Binding-site contacts:
Ligand atom CD contacts residue ASN44 of chain 2.C at 2.5 Å.
Ligand atom N contacts residue GLY45 of chain 2.C at 2.5 Å (h-bond).
Ligand atom CD1 contacts residue HIS205 of chain 2.C at 2.6 Å.
Ligand atom CB contacts residue HIS205 of chain 2.C at 3.1 Å.
Ligand atom CG contacts residue ASN44 of chain 2.C at 3.3 Å.
Ligand atom CE1 contacts residue SER204 of chain 2.C at 2.8 Å.
Ligand atom CG contacts residue HIS205 of chain 2.C at 3.2 Å.
Ligand atom CH2 contacts residue PRO202 of chain 2.C at 2.5 Å (hydrophobic).
Ligand atom OH contacts residue SER204 of chain 2.C at 2.9 Å.
Ligand atom NE1 contacts residue SER201 of chain 2.C at 2.8 Å (h-bond).
Ligand atom CA contacts residue ASN44 of chain 2.C at 3.1 Å.
Ligand atom OG contacts residue TRP40 of chain 2.C at 3.4 Å (h-bond).
Ligand atom N contacts residue ASN41 of chain 2.C at 3.3 Å (h-bond).
Ligand atom CB contacts residue ASN44 of chain 2.C at 3.3 Å.
Ligand atom NE1 contacts residue ASN44 of chain 2.C at 2.8 Å (h-bond).
Ligand atom OG contacts residue LYS39 of chain 2.C at 3.1 Å.
Ligand atom CB contacts residue SER204 of chain 2.C at 3.4 Å.
Ligand atom CD contacts residue LYS46 of chain 2.C at 3.3 Å.
Ligand atom O contacts residue ASN44 of chain 2.C at 2.6 Å (h-bond).
Ligand atom CD1 contacts residue SER204 of chain 2.C at 3.2 Å.
Ligand atom CB contacts residue TRP40 of chain 2.C at 3.3 Å (hydrophobic).
Ligand atom CE1 contacts residue HIS205 of chain 2.C at 2.6 Å.
Ligand atom N contacts residue LYS46 of chain 2.C at 3.2 Å.
Ligand atom CE2 contacts residue LYS39 of chain 2.C at 2.4 Å.
Ligand atom CB contacts residue ASN41 of chain 2.C at 2.6 Å.
Ligand atom CZ contacts residue LYS39 of chain 2.C at 2.8 Å.
Ligand atom CE2 contacts residue SER201 of chain 2.C at 2.8 Å.
Ligand atom CG contacts residue ASN41 of chain 2.C at 3.1 Å.
Ligand atom CZ2 contacts residue PRO202 of chain 2.C at 2.8 Å (hydrophobic).
Ligand atom CD2 contacts residue LYS39 of chain 2.C at 3.2 Å.
Ligand atom CZ contacts residue SER204 of chain 2.C at 3.4 Å.
Ligand atom CD1 contacts residue ASN44 of chain 2.C at 2.6 Å.
Ligand atom CB contacts residue PRO206 of chain 2.C at 3.0 Å (hydrophobic).
Ligand atom NE contacts residue LYS46 of chain 2.C at 3.0 Å.
Ligand atom CG contacts residue LYS46 of chain 2.C at 3.2 Å.
Ligand atom OH contacts residue LYS39 of chain 2.C at 3.2 Å (salt-bridge).
Ligand atom CE1 contacts residue LYS39 of chain 2.C at 3.0 Å.
Ligand atom CD2 contacts residue ASN41 of chain 2.C at 2.8 Å.
Ligand atom CZ2 contacts residue SER201 of chain 2.C at 2.6 Å.
Ligand atom CZ3 contacts residue PRO202 of chain 2.C at 3.0 Å (hydrophobic).

A protein and the small-molecule ligand that binds it are described below.
Small molecule (SMILES): CC(C)C[C@H](NC(=O)[C@H](Cc1ccc(O)cc1)NC(=O)[C@H](CO)NC(=O)CNC(=O)[C@H](Cc1ccc(O)cc1)NC(=O)[C@@H]1CCCN1C(=O)[C@H](Cc1ccc(O)cc1)NC(=O)[C@H](CC1=CN=C2C=CC=CC12)NC(=O)[C@@H](NC(=O)[C@@H](N)CCCN=C(N)N)C(C)C)C(=O)N[C@H](C(=O)N[C@@H](C)C(=O)N[C@@H](CO)C(=O)NCC(=O)N[C@@H](CO)C(=O)O)[C@@H](C)O

Sequence of chain 2.C:
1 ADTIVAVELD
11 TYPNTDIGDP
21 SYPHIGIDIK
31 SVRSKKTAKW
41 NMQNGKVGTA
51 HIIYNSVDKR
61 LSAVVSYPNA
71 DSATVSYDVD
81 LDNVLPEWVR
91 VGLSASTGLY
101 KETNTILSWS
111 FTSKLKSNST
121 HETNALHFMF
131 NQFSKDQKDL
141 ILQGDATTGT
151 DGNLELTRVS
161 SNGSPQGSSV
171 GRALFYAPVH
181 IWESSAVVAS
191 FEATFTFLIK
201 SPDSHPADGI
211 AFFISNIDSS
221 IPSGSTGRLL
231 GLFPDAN